Sequence of chain 2.B:
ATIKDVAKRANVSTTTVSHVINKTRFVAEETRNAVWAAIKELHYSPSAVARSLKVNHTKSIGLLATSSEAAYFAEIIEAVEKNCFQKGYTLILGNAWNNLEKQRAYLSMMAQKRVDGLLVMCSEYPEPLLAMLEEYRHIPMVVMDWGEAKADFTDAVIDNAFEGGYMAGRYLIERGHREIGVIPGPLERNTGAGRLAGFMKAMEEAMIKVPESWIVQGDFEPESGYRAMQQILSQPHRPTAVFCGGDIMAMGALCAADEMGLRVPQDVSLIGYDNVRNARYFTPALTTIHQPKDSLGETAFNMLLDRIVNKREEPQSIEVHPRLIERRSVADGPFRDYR

Binding-site contacts:
Ligand atom C4 contacts residue TYR72 of chain 2.B at 3.1 Å (hydrophobic).
Ligand atom C4 contacts residue PHE220 of chain 2.B at 3.7 Å (hydrophobic).
Ligand atom O6 contacts residue ARG189 of chain 2.B at 2.9 Å (salt-bridge).
Ligand atom C6 contacts residue TYR72 of chain 2.B at 4.1 Å (hydrophobic).
Ligand atom N7 contacts residue ARG195 of chain 2.B at 4.5 Å.
Ligand atom C6 contacts residue PHE73 of chain 2.B at 3.6 Å (hydrophobic).
Ligand atom C8 contacts residue TYR72 of chain 2.B at 3.4 Å (hydrophobic).
Ligand atom N9 contacts residue ASP274 of chain 2.B at 2.7 Å (salt-bridge).
Ligand atom C6 contacts residue THR191 of chain 2.B at 4.3 Å.
Ligand atom C5 contacts residue THR191 of chain 2.B at 3.8 Å.
Ligand atom N3 contacts residue PHE220 of chain 2.B at 3.9 Å.
Ligand atom C8 contacts residue THR191 of chain 2.B at 3.4 Å.
Ligand atom C5 contacts residue PHE220 of chain 2.B at 3.4 Å (hydrophobic).
Ligand atom N3 contacts residue ASP274 of chain 2.B at 4.0 Å.
Ligand atom N9 contacts residue PHE220 of chain 2.B at 3.8 Å.
Ligand atom N9 contacts residue TYR72 of chain 2.B at 3.1 Å.
Ligand atom N1 contacts residue TYR72 of chain 2.B at 4.3 Å.
Ligand atom C4 contacts residue ASP274 of chain 2.B at 3.8 Å.
Ligand atom N1 contacts residue PHE220 of chain 2.B at 3.5 Å.
Ligand atom N9 contacts residue ARG195 of chain 2.B at 4.0 Å.
Ligand atom N3 contacts residue TYR72 of chain 2.B at 3.1 Å.
Ligand atom N7 contacts residue THR191 of chain 2.B at 2.7 Å (h-bond).
Ligand atom C6 contacts residue ARG189 of chain 2.B at 3.8 Å.
Ligand atom C2 contacts residue PHE220 of chain 2.B at 3.6 Å (hydrophobic).
Ligand atom C8 contacts residue ARG195 of chain 2.B at 3.5 Å.
Ligand atom C6 contacts residue PHE220 of chain 2.B at 3.2 Å (hydrophobic).
Ligand atom C2 contacts residue ALA70 of chain 2.B at 4.3 Å (hydrophobic).
Ligand atom C5 contacts residue TYR72 of chain 2.B at 3.4 Å (hydrophobic).
Ligand atom C2 contacts residue PHE73 of chain 2.B at 4.1 Å (hydrophobic).
Ligand atom N7 contacts residue PHE220 of chain 2.B at 3.3 Å.
Ligand atom O6 contacts residue PHE220 of chain 2.B at 3.4 Å.
Ligand atom C2 contacts residue TYR72 of chain 2.B at 3.9 Å (hydrophobic).
Ligand atom N7 contacts residue TYR72 of chain 2.B at 3.5 Å.
Ligand atom C8 contacts residue ASP274 of chain 2.B at 3.7 Å.
Ligand atom C8 contacts residue PHE220 of chain 2.B at 3.7 Å (hydrophobic).
Ligand atom O6 contacts residue THR191 of chain 2.B at 4.0 Å.
Ligand atom N1 contacts residue PHE73 of chain 2.B at 3.4 Å.
Ligand atom N1 contacts residue ARG189 of chain 2.B at 3.9 Å.
Ligand atom O6 contacts residue PHE73 of chain 2.B at 3.6 Å.
Ligand atom O6 contacts residue SER123 of chain 2.B at 4.2 Å.

This protein binds this small molecule.
Small molecule (SMILES): O=c1[nH]cnc2nc[nH]c12